A small-molecule ligand and the protein it binds are described below.
Small molecule (SMILES): Nc1ccn([C@H]2C[C@H](O[P](=O)(O)OC[C@H]3O[C@@H](n4cnc5c(N)ncnc54)C[C@@H]3O[P](=O)(O)OC[C@H]3O[C@@H](n4cnc5c(N)ncnc54)C[C@@H]3O[P](=O)(O)OC[C@H]3O[C@@H](n4cnc5c(N)ncnc54)C[C@@H]3O)[C@@H](COP(=O)=O)O2)c(=O)n1

Binding-site contacts:
Ligand atom C4' contacts residue PRO276 of chain 20.A at 3.7 Å (hydrophobic).
Ligand atom N7 contacts residue TRP60 of chain 20.A at 3.9 Å.
Ligand atom O5' contacts residue TRP60 of chain 20.A at 3.8 Å.
Ligand atom N1 contacts residue TRP60 of chain 20.A at 3.5 Å.
Ligand atom N3 contacts residue TRP60 of chain 20.A at 3.0 Å.
Ligand atom P contacts residue PRO276 of chain 20.A at 3.8 Å.
Ligand atom OP1 contacts residue ASN275 of chain 20.A at 4.5 Å.
Ligand atom C2' contacts residue GLN137 of chain 20.A at 2.9 Å.
Ligand atom OP1 contacts residue GLN137 of chain 20.A at 4.4 Å.
Ligand atom O3' contacts residue TRP60 of chain 20.A at 4.4 Å.
Ligand atom P contacts residue GLN137 of chain 20.A at 3.5 Å.
Ligand atom C8 contacts residue TRP60 of chain 20.A at 4.4 Å (hydrophobic).
Ligand atom OP1 contacts residue ASN139 of chain 20.A at 3.1 Å (h-bond).
Ligand atom N6 contacts residue TRP60 of chain 20.A at 3.0 Å.
Ligand atom O5' contacts residue PRO276 of chain 20.A at 2.8 Å.
Ligand atom O5' contacts residue GLN137 of chain 20.A at 4.3 Å.
Ligand atom C4' contacts residue GLN137 of chain 20.A at 4.1 Å.
Ligand atom OP2 contacts residue ARG534 of chain 20.A at 3.6 Å.
Ligand atom O3' contacts residue GLN137 of chain 20.A at 2.0 Å (h-bond).
Ligand atom C2 contacts residue TRP60 of chain 20.A at 3.4 Å (hydrophobic).
Ligand atom C5 contacts residue TRP60 of chain 20.A at 3.8 Å (hydrophobic).
Ligand atom OP2 contacts residue PRO276 of chain 20.A at 3.9 Å.
Ligand atom O4' contacts residue TRP60 of chain 20.A at 4.2 Å.
Ligand atom C3' contacts residue PRO276 of chain 20.A at 3.2 Å (hydrophobic).
Ligand atom C1' contacts residue TRP60 of chain 20.A at 3.5 Å (hydrophobic).
Ligand atom OP1 contacts residue PRO276 of chain 20.A at 3.1 Å.
Ligand atom OP2 contacts residue ASN139 of chain 20.A at 3.3 Å (h-bond).
Ligand atom C5' contacts residue PRO276 of chain 20.A at 3.7 Å (hydrophobic).
Ligand atom C1' contacts residue GLN137 of chain 20.A at 4.0 Å.
Ligand atom O3' contacts residue PRO276 of chain 20.A at 3.4 Å.
Ligand atom OP2 contacts residue TRP60 of chain 20.A at 4.4 Å.
Ligand atom OP2 contacts residue GLN137 of chain 20.A at 3.8 Å.
Ligand atom C3' contacts residue GLN137 of chain 20.A at 2.6 Å.
Ligand atom C6 contacts residue TRP60 of chain 20.A at 3.4 Å (hydrophobic).
Ligand atom N9 contacts residue TRP60 of chain 20.A at 3.8 Å.
Ligand atom C2' contacts residue TRP60 of chain 20.A at 4.1 Å (hydrophobic).
Ligand atom P contacts residue ASN139 of chain 20.A at 3.7 Å.
Ligand atom N6 contacts residue GLY57 of chain 20.A at 3.7 Å.
Ligand atom N6 contacts residue ASP58 of chain 20.A at 4.3 Å.
Ligand atom C4 contacts residue TRP60 of chain 20.A at 3.5 Å (hydrophobic).

Sequence of chain 20.A:
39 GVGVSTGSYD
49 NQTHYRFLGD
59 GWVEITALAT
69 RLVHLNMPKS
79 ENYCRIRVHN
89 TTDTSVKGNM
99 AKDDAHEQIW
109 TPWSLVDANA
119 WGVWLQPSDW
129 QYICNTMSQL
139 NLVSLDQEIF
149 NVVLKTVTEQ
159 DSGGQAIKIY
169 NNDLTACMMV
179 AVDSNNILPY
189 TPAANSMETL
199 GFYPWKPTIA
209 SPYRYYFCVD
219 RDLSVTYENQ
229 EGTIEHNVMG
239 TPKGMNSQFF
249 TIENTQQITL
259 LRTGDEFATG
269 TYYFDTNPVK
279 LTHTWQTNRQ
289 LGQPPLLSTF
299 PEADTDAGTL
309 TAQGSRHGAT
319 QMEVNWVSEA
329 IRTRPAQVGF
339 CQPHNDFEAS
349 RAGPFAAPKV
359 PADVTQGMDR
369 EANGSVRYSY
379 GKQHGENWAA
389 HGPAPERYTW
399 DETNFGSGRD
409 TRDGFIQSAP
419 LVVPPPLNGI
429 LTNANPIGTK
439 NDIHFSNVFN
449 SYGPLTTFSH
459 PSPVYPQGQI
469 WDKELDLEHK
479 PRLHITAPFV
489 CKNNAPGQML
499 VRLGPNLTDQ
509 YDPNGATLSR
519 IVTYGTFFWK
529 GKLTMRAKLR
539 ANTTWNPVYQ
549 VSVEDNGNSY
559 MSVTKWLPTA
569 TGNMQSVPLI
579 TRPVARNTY